The small molecule below binds the protein below.
Small molecule (SMILES): CC(=O)N[C@@H]1[C@@H](O)[C@H](O)[C@@H](CO)O[C@H]1O

Sequence of chain 1.A:
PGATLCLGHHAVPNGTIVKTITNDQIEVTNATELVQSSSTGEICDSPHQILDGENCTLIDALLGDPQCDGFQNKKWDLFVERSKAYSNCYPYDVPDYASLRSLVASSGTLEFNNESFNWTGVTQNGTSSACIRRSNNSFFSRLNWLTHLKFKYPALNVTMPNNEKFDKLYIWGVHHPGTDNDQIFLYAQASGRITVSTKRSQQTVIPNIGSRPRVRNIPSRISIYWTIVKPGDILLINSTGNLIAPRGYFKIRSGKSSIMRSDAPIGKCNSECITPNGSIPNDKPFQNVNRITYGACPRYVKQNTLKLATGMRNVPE

Binding-site contacts:
Ligand atom C5 contacts residue ASN127 of chain 1.A at 3.5 Å.
Ligand atom O7 contacts residue ASN127 of chain 1.A at 3.2 Å (h-bond).
Ligand atom C3 contacts residue ASN127 of chain 1.A at 3.9 Å.
Ligand atom C7 contacts residue GLN126 of chain 1.A at 4.3 Å.
Ligand atom C7 contacts residue ASN127 of chain 1.A at 3.5 Å.
Ligand atom C2 contacts residue ASN127 of chain 1.A at 2.6 Å.
Ligand atom C1 contacts residue ASN127 of chain 1.A at 1.4 Å.
Ligand atom C4 contacts residue ASN127 of chain 1.A at 4.2 Å.
Ligand atom N2 contacts residue ASN127 of chain 1.A at 3.2 Å (h-bond).
Ligand atom O5 contacts residue ASN127 of chain 1.A at 2.2 Å (h-bond).
Ligand atom C8 contacts residue GLN126 of chain 1.A at 3.8 Å.
Ligand atom O7 contacts residue GLN126 of chain 1.A at 4.5 Å.